Binding-site contacts:
Ligand atom C3' contacts residue SO41 of chain 1.I at 3.4 Å.
Ligand atom C5 contacts residue TRP286 of chain 1.C at 3.6 Å (hydrophobic).
Ligand atom O3' contacts residue ARG232 of chain 1.C at 3.4 Å (salt-bridge).
Ligand atom C4' contacts residue GLU258 of chain 1.C at 3.6 Å.
Ligand atom O4 contacts residue ASP199 of chain 1.C at 4.0 Å.
Ligand atom O4 contacts residue HIS105 of chain 1.C at 2.9 Å (h-bond).
Ligand atom N1' contacts residue SO41 of chain 1.I at 4.0 Å.
Ligand atom O5 contacts residue ASP199 of chain 1.C at 3.1 Å (salt-bridge).
Ligand atom O2 contacts residue TRP202 of chain 1.C at 3.7 Å.
Ligand atom O3 contacts residue HIS105 of chain 1.C at 3.2 Å (h-bond).
Ligand atom O2' contacts residue GLU258 of chain 1.C at 3.2 Å.
Ligand atom O4 contacts residue HIS36 of chain 1.C at 2.6 Å (h-bond).
Ligand atom O3 contacts residue TRP58 of chain 1.C at 3.1 Å (h-bond).
Ligand atom C3 contacts residue HIS105 of chain 1.C at 3.5 Å.
Ligand atom C3' contacts residue ARG232 of chain 1.C at 3.6 Å.
Ligand atom N1' contacts residue GLU258 of chain 1.C at 3.2 Å (salt-bridge).
Ligand atom C3 contacts residue TRP58 of chain 1.C at 3.9 Å (hydrophobic).
Ligand atom C4 contacts residue TRP286 of chain 1.C at 3.6 Å (hydrophobic).
Ligand atom N1' contacts residue ARG232 of chain 1.C at 4.0 Å.
Ligand atom O3 contacts residue GLU57 of chain 1.C at 2.5 Å (salt-bridge).
Ligand atom O3' contacts residue GLU258 of chain 1.C at 3.5 Å (salt-bridge).
Ligand atom C2 contacts residue TRP58 of chain 1.C at 3.9 Å (hydrophobic).
Ligand atom C5' contacts residue GLU258 of chain 1.C at 3.7 Å.
Ligand atom O2 contacts residue TRP58 of chain 1.C at 2.8 Å (h-bond).
Ligand atom O2 contacts residue HIS106 of chain 1.C at 2.9 Å (h-bond).
Ligand atom C6 contacts residue TRP197 of chain 1.C at 3.7 Å (hydrophobic).
Ligand atom C1 contacts residue ASP199 of chain 1.C at 3.4 Å.
Ligand atom C4 contacts residue GLU57 of chain 1.C at 4.0 Å.
Ligand atom O3' contacts residue SO41 of chain 1.I at 2.9 Å (h-bond).
Ligand atom C4 contacts residue HIS105 of chain 1.C at 3.7 Å.
Ligand atom C5' contacts residue ARG259 of chain 1.C at 3.6 Å.
Ligand atom O2 contacts residue ASP199 of chain 1.C at 3.7 Å.
Ligand atom C6 contacts residue TRP286 of chain 1.C at 3.6 Å (hydrophobic).
Ligand atom C6' contacts residue ARG259 of chain 1.C at 3.4 Å.
Ligand atom C4 contacts residue HIS36 of chain 1.C at 3.5 Å.
Ligand atom C2 contacts residue ASP199 of chain 1.C at 3.1 Å.
Ligand atom C2 contacts residue HIS106 of chain 1.C at 3.6 Å.
Ligand atom O4 contacts residue TYR148 of chain 1.C at 3.4 Å.
Ligand atom C3 contacts residue GLU57 of chain 1.C at 3.5 Å.
Ligand atom C6 contacts residue HIS36 of chain 1.C at 3.8 Å.

Sequence of chain 1.C:
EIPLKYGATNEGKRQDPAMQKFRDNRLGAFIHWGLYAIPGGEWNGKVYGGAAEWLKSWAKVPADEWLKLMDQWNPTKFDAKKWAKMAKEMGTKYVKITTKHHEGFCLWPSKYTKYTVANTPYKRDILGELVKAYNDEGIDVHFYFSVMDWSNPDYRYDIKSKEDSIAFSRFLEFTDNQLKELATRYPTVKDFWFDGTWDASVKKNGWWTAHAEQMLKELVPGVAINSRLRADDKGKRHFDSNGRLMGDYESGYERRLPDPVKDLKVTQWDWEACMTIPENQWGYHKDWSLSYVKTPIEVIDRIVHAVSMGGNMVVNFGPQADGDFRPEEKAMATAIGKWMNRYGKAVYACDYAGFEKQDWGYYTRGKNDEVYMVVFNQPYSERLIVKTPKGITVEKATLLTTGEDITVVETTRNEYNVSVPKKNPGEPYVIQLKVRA

The protein below binds the small molecule below.
Small molecule (SMILES): C[C@@H]1O[C@@H](Oc2ccc([N+](=O)[O-])cc2)[C@@H](O)[C@H](O)[C@@H]1O